Sequence of chain 1.C:
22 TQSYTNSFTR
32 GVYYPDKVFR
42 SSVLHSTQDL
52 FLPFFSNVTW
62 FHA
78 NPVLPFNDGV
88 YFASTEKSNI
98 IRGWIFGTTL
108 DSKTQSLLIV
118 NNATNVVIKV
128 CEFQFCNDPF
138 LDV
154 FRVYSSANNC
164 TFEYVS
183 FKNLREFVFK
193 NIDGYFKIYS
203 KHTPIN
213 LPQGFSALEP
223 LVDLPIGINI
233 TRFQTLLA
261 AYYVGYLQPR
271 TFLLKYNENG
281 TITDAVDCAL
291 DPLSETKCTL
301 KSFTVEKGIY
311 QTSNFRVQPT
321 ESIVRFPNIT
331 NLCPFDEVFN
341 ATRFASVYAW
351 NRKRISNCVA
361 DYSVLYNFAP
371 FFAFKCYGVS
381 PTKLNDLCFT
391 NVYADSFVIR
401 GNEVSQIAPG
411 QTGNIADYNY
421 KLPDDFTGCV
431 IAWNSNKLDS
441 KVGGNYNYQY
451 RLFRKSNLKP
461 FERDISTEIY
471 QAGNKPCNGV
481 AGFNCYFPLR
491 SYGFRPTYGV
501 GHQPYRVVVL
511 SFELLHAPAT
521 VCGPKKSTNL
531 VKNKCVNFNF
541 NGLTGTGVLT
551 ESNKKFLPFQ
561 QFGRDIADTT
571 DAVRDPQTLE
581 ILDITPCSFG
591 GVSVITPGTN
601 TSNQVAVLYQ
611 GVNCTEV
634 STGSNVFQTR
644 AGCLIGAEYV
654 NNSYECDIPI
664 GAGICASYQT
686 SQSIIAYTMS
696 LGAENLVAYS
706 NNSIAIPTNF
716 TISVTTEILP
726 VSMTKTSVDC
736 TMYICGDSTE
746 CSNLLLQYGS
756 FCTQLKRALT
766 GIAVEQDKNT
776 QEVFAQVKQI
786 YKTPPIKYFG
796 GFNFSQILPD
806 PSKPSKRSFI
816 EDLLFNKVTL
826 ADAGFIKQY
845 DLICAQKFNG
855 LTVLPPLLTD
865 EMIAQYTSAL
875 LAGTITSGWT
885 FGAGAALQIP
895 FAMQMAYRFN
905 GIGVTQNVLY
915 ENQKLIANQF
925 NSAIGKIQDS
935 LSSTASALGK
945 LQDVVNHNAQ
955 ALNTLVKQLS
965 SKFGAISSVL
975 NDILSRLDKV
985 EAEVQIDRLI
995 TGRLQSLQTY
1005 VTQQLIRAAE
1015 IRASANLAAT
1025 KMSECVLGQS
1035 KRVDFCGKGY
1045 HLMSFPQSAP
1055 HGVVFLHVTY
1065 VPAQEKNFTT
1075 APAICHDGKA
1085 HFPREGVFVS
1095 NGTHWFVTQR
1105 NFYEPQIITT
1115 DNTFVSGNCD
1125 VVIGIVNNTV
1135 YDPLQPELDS

Binding-site contacts:
Ligand atom C5 contacts residue ASN1095 of chain 1.C at 3.7 Å.
Ligand atom C4 contacts residue HIS1098 of chain 1.C at 4.2 Å.
Ligand atom O5 contacts residue PHE1100 of chain 1.C at 3.9 Å.
Ligand atom C5 contacts residue PHE1100 of chain 1.C at 4.1 Å (hydrophobic).
Ligand atom C8 contacts residue HIS1098 of chain 1.C at 3.9 Å.
Ligand atom O7 contacts residue ASN1095 of chain 1.C at 2.9 Å (h-bond).
Ligand atom C1 contacts residue THR1097 of chain 1.C at 3.9 Å.
Ligand atom C4 contacts residue ASN1095 of chain 1.C at 4.2 Å.
Ligand atom O4 contacts residue HIS1098 of chain 1.C at 3.8 Å.
Ligand atom C1 contacts residue HIS1098 of chain 1.C at 4.2 Å.
Ligand atom C2 contacts residue ASN1095 of chain 1.C at 2.5 Å.
Ligand atom N2 contacts residue ASN1095 of chain 1.C at 2.9 Å (h-bond).
Ligand atom C3 contacts residue ASN1095 of chain 1.C at 3.8 Å.
Ligand atom C2 contacts residue THR1097 of chain 1.C at 3.9 Å.
Ligand atom C5 contacts residue HIS1098 of chain 1.C at 3.8 Å.
Ligand atom C1 contacts residue ASN1095 of chain 1.C at 1.4 Å.
Ligand atom C7 contacts residue ASN1095 of chain 1.C at 3.1 Å.
Ligand atom O7 contacts residue HIS1098 of chain 1.C at 2.9 Å (h-bond).
Ligand atom O5 contacts residue ASN1095 of chain 1.C at 2.4 Å (h-bond).
Ligand atom C3 contacts residue HIS1098 of chain 1.C at 4.0 Å.
Ligand atom N2 contacts residue THR1097 of chain 1.C at 3.5 Å (h-bond).
Ligand atom C7 contacts residue HIS1098 of chain 1.C at 3.6 Å.
Ligand atom C8 contacts residue ASN1095 of chain 1.C at 3.4 Å.
Ligand atom C7 contacts residue THR1097 of chain 1.C at 4.5 Å.
Ligand atom C3 contacts residue THR1097 of chain 1.C at 3.8 Å.
Ligand atom O5 contacts residue HIS1098 of chain 1.C at 4.4 Å.
Ligand atom C6 contacts residue PHE1100 of chain 1.C at 3.7 Å (hydrophobic).

This protein binds this small molecule.
Small molecule (SMILES): CC(=O)N[C@H]1[C@H](O[C@H]2[C@H](O)[C@@H](NC(C)=O)CO[C@@H]2CO)O[C@H](CO)[C@@H](O)[C@@H]1O